Binding-site contacts:
Ligand atom C2 contacts residue ASN154 of chain 17.C at 4.0 Å.
Ligand atom O5 contacts residue ASN154 of chain 17.C at 4.0 Å.
Ligand atom O4 contacts residue LEU96 of chain 17.H at 3.2 Å.
Ligand atom O5 contacts residue LEU96 of chain 17.H at 4.5 Å.
Ligand atom C1 contacts residue MET151 of chain 17.C at 3.6 Å (hydrophobic).
Ligand atom C2 contacts residue MET151 of chain 17.C at 4.1 Å (hydrophobic).
Ligand atom C2 contacts residue LEU96 of chain 17.H at 3.6 Å (hydrophobic).
Ligand atom C7 contacts residue ASN154 of chain 17.C at 3.4 Å.
Ligand atom C1 contacts residue SER95 of chain 17.H at 3.6 Å.
Ligand atom C8 contacts residue ASP94 of chain 17.H at 3.5 Å.
Ligand atom C8 contacts residue ASN154 of chain 17.C at 4.2 Å.
Ligand atom O7 contacts residue GLY150 of chain 17.C at 2.8 Å (h-bond).
Ligand atom C3 contacts residue LEU96 of chain 17.H at 4.2 Å (hydrophobic).
Ligand atom N2 contacts residue ASN154 of chain 17.C at 3.9 Å.
Ligand atom O5 contacts residue MET151 of chain 17.C at 3.8 Å.
Ligand atom C7 contacts residue MET151 of chain 17.C at 4.3 Å (hydrophobic).
Ligand atom N2 contacts residue LEU96 of chain 17.H at 3.6 Å.
Ligand atom C7 contacts residue SER95 of chain 17.H at 3.5 Å.
Ligand atom O3 contacts residue SER95 of chain 17.H at 3.2 Å (h-bond).
Ligand atom C3 contacts residue SER95 of chain 17.H at 3.2 Å.
Ligand atom C7 contacts residue GLY150 of chain 17.C at 3.7 Å.
Ligand atom O7 contacts residue HIS148 of chain 17.C at 4.0 Å.
Ligand atom C1 contacts residue LEU96 of chain 17.H at 3.9 Å (hydrophobic).
Ligand atom O7 contacts residue MET151 of chain 17.C at 3.3 Å.
Ligand atom C1 contacts residue ASN154 of chain 17.C at 3.1 Å.
Ligand atom C4 contacts residue LEU96 of chain 17.H at 4.3 Å (hydrophobic).
Ligand atom C8 contacts residue GLY150 of chain 17.C at 3.8 Å.
Ligand atom N2 contacts residue SER95 of chain 17.H at 2.6 Å (h-bond).
Ligand atom C8 contacts residue SER95 of chain 17.H at 3.5 Å.
Ligand atom C2 contacts residue SER95 of chain 17.H at 3.4 Å.
Ligand atom O7 contacts residue ASN154 of chain 17.C at 2.9 Å (h-bond).
Ligand atom O3 contacts residue LEU96 of chain 17.H at 4.1 Å.

This small molecule binds to this protein.
Small molecule (SMILES): CC(=O)N[C@H]1[C@H](O[C@H]2[C@H](O)[C@@H](NC(C)=O)CO[C@@H]2CO)O[C@H](CO)[C@@H](O)[C@@H]1O

Sequence of chain 17.H:
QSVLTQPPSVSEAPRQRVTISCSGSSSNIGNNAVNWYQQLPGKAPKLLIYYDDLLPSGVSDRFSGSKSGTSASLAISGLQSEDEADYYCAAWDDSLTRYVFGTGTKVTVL

Sequence of chain 17.C:
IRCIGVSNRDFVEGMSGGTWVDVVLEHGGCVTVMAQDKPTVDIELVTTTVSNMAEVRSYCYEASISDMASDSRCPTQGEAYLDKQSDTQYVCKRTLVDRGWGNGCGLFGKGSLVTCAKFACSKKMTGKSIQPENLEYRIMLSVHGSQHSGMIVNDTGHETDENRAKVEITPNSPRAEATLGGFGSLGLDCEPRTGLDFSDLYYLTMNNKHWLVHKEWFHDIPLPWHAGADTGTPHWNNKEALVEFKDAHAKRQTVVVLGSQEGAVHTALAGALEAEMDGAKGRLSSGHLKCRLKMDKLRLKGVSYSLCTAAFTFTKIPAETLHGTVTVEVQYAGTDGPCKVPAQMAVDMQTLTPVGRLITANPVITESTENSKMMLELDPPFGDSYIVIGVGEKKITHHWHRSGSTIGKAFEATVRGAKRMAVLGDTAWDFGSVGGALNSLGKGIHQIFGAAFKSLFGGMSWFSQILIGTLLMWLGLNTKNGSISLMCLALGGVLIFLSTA